Sequence of chain 1.B:
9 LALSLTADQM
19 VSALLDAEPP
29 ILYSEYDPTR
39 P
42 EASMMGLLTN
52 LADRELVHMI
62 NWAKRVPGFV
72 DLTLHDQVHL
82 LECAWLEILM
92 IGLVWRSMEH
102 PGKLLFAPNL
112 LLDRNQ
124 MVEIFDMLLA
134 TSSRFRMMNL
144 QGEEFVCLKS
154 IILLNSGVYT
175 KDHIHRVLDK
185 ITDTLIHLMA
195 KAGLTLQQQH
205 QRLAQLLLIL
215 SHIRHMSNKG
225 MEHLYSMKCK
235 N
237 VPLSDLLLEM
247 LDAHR

This protein binds this small molecule.
Small molecule (SMILES): Cc1ccccc1N=C(c1ccc(O)cc1)c1ccc(O)cc1

Binding-site contacts:
Ligand atom C02 contacts residue LEU90 of chain 1.B at 4.0 Å (hydrophobic).
Ligand atom C11 contacts residue LEU228 of chain 1.B at 3.8 Å (hydrophobic).
Ligand atom C22 contacts residue GLY224 of chain 1.B at 3.4 Å.
Ligand atom C22 contacts residue LEU228 of chain 1.B at 3.7 Å (hydrophobic).
Ligand atom O13 contacts residue LEU228 of chain 1.B at 3.7 Å.
Ligand atom C06 contacts residue ALA53 of chain 1.B at 3.8 Å (hydrophobic).
Ligand atom C11 contacts residue LEU49 of chain 1.B at 3.9 Å (hydrophobic).
Ligand atom C03 contacts residue LEU90 of chain 1.B at 3.5 Å (hydrophobic).
Ligand atom O13 contacts residue LEU239 of chain 1.B at 3.6 Å.
Ligand atom C05 contacts residue GLU56 of chain 1.B at 3.2 Å.
Ligand atom C14 contacts residue ALA53 of chain 1.B at 3.6 Å (hydrophobic).
Ligand atom O01 contacts residue ARG97 of chain 1.B at 3.4 Å (salt-bridge).
Ligand atom C11 contacts residue THR50 of chain 1.B at 3.8 Å.
Ligand atom C12 contacts residue THR50 of chain 1.B at 3.8 Å.
Ligand atom C05 contacts residue ALA53 of chain 1.B at 4.0 Å (hydrophobic).
Ligand atom N16 contacts residue LEU87 of chain 1.B at 4.1 Å.
Ligand atom C21 contacts residue GLY224 of chain 1.B at 3.8 Å.
Ligand atom C10 contacts residue LEU49 of chain 1.B at 3.5 Å (hydrophobic).
Ligand atom C15 contacts residue ALA53 of chain 1.B at 3.7 Å (hydrophobic).
Ligand atom C20 contacts residue ILE127 of chain 1.B at 3.6 Å (hydrophobic).
Ligand atom O01 contacts residue GLU56 of chain 1.B at 2.6 Å (salt-bridge).
Ligand atom C12 contacts residue LEU228 of chain 1.B at 3.7 Å (hydrophobic).
Ligand atom O13 contacts residue LEU243 of chain 1.B at 3.9 Å.
Ligand atom O13 contacts residue THR50 of chain 1.B at 3.1 Å (h-bond).
Ligand atom C06 contacts residue LEU49 of chain 1.B at 3.9 Å (hydrophobic).
Ligand atom C19 contacts residue MET124 of chain 1.B at 3.7 Å (hydrophobic).
Ligand atom C23 contacts residue MET91 of chain 1.B at 4.0 Å (hydrophobic).
Ligand atom C21 contacts residue ILE127 of chain 1.B at 3.8 Å (hydrophobic).
Ligand atom C19 contacts residue PHE107 of chain 1.B at 4.0 Å (hydrophobic).
Ligand atom C14 contacts residue LEU228 of chain 1.B at 3.9 Å (hydrophobic).
Ligand atom C20 contacts residue MET124 of chain 1.B at 3.6 Å (hydrophobic).
Ligand atom C03 contacts residue LEU94 of chain 1.B at 4.1 Å (hydrophobic).
Ligand atom C17 contacts residue MET91 of chain 1.B at 4.0 Å (hydrophobic).
Ligand atom C21 contacts residue HIS227 of chain 1.B at 3.9 Å.
Ligand atom C02 contacts residue GLU56 of chain 1.B at 3.3 Å.
Ligand atom C23 contacts residue LEU87 of chain 1.B at 4.0 Å (hydrophobic).
Ligand atom C18 contacts residue MET124 of chain 1.B at 4.0 Å (hydrophobic).
Ligand atom C11 contacts residue MET46 of chain 1.B at 3.6 Å (hydrophobic).
Ligand atom C10 contacts residue MET46 of chain 1.B at 4.0 Å (hydrophobic).
Ligand atom O01 contacts residue LEU90 of chain 1.B at 3.7 Å.